This protein binds this small molecule.
Small molecule (SMILES): CC(C)C[C@H](NC(=O)[C@@H](O)[C@H](N)Cc1ccccc1)C(=O)O

Sequence of chain 4.A:
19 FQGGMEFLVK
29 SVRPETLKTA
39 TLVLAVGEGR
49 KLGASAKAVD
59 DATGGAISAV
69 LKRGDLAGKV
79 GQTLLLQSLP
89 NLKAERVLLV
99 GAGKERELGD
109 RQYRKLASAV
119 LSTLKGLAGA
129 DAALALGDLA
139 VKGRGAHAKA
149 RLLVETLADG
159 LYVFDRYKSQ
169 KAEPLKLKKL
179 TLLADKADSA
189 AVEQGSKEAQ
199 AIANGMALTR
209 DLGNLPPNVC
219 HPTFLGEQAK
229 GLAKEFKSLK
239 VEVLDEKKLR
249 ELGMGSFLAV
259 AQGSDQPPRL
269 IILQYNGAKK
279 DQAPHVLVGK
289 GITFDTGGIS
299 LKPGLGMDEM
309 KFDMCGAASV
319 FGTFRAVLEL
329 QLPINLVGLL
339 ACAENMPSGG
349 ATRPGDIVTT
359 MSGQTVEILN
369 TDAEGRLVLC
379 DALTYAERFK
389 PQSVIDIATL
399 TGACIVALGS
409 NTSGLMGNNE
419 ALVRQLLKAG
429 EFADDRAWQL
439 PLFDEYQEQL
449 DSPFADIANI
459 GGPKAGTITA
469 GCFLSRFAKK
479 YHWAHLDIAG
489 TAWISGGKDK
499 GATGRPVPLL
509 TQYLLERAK

Binding-site contacts:
Ligand atom C1 contacts residue MN1 of chain 4.F at 3.1 Å.
Ligand atom C3 contacts residue ASP370 of chain 4.A at 3.2 Å.
Ligand atom N2 contacts residue THR397 of chain 4.A at 3.1 Å (h-bond).
Ligand atom O2 contacts residue LYS288 of chain 4.A at 3.2 Å (salt-bridge).
Ligand atom C2 contacts residue LEU398 of chain 4.A at 3.2 Å (hydrophobic).
Ligand atom C3 contacts residue MN1 of chain 4.G at 3.0 Å.
Ligand atom O2 contacts residue BCT1 of chain 4.D at 2.5 Å (h-bond).
Ligand atom O4 contacts residue THR399 of chain 4.A at 3.5 Å.
Ligand atom C11 contacts residue TRP491 of chain 4.A at 3.3 Å (hydrophobic).
Ligand atom C1 contacts residue THR397 of chain 4.A at 3.7 Å.
Ligand atom C3 contacts residue BCT1 of chain 4.D at 3.5 Å.
Ligand atom O2 contacts residue MN1 of chain 4.F at 2.1 Å.
Ligand atom N1 contacts residue LEU398 of chain 4.A at 3.3 Å (h-bond).
Ligand atom C2 contacts residue MN1 of chain 4.G at 3.0 Å.
Ligand atom N2 contacts residue ASP293 of chain 4.A at 3.5 Å (salt-bridge).
Ligand atom N2 contacts residue MN1 of chain 4.F at 2.3 Å.
Ligand atom N1 contacts residue ASP370 of chain 4.A at 3.7 Å.
Ligand atom C2 contacts residue BCT1 of chain 4.D at 3.2 Å.
Ligand atom C16 contacts residue ILE458 of chain 4.A at 3.7 Å (hydrophobic).
Ligand atom C2 contacts residue ASP293 of chain 4.A at 3.8 Å.
Ligand atom O2 contacts residue MN1 of chain 4.G at 2.2 Å.
Ligand atom C2 contacts residue LYS288 of chain 4.A at 3.8 Å.
Ligand atom C6 contacts residue LEU398 of chain 4.A at 3.5 Å (hydrophobic).
Ligand atom O2 contacts residue ASP293 of chain 4.A at 2.9 Å (salt-bridge).
Ligand atom O3 contacts residue MN1 of chain 4.G at 2.5 Å.
Ligand atom C13 contacts residue BCT1 of chain 4.D at 3.5 Å.
Ligand atom N2 contacts residue LYS288 of chain 4.A at 3.2 Å (salt-bridge).
Ligand atom C15 contacts residue ASN368 of chain 4.A at 3.8 Å.
Ligand atom C1 contacts residue ASP293 of chain 4.A at 3.7 Å.
Ligand atom N1 contacts residue BCT1 of chain 4.D at 3.0 Å (h-bond).
Ligand atom O3 contacts residue ASP370 of chain 4.A at 2.9 Å (salt-bridge).
Ligand atom C2 contacts residue MN1 of chain 4.F at 3.0 Å.
Ligand atom O4 contacts residue GLY400 of chain 4.A at 2.8 Å (h-bond).
Ligand atom O3 contacts residue LYS300 of chain 4.A at 2.9 Å (salt-bridge).
Ligand atom O2 contacts residue ASP370 of chain 4.A at 3.2 Å (salt-bridge).
Ligand atom C3 contacts residue LEU398 of chain 4.A at 3.8 Å (hydrophobic).
Ligand atom C12 contacts residue ALA487 of chain 4.A at 3.6 Å (hydrophobic).
Ligand atom O2 contacts residue GLU372 of chain 4.A at 3.1 Å (salt-bridge).
Ligand atom N2 contacts residue ASP311 of chain 4.A at 2.7 Å (salt-bridge).
Ligand atom C6 contacts residue THR397 of chain 4.A at 3.6 Å.